The small molecule below binds the protein below.
Small molecule (SMILES): C[C@H](NC(=O)[C@H](CCCN=C(N)N)NC(=O)CNC(=O)[C@H](Cc1ccccc1)NC(=O)[C@H](CCC(=O)O)NC(=O)[C@@H](N)CCC(=O)O)C(=O)N[C@@H](Cc1ccccc1)C(=O)N[C@@H](CO)C(=O)N[C@@H](Cc1ccccc1)C(=O)O

Sequence of chain 1.A:
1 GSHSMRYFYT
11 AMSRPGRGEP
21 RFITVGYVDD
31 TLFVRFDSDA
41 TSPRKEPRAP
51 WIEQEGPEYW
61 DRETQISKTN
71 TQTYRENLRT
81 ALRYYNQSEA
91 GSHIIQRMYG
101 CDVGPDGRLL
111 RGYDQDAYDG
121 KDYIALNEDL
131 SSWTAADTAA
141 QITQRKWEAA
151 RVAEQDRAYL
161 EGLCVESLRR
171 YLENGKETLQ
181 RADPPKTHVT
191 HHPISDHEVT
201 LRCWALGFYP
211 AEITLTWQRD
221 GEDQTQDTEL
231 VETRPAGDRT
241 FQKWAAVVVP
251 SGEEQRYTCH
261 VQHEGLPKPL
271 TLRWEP

Binding-site contacts:
Ligand atom CD1 contacts residue ASN77 of chain 1.A at 3.4 Å.
Ligand atom N contacts residue TYR99 of chain 1.A at 2.9 Å (h-bond).
Ligand atom CE2 contacts residue TYR123 of chain 1.A at 3.5 Å (hydrophobic).
Ligand atom CB contacts residue ASN70 of chain 1.A at 3.4 Å.
Ligand atom CE2 contacts residue ASP156 of chain 1.A at 3.3 Å.
Ligand atom OE2 contacts residue LYS45 of chain 1.A at 2.7 Å (salt-bridge).
Ligand atom CD contacts residue GLN155 of chain 1.A at 3.4 Å.
Ligand atom N contacts residue TYR171 of chain 1.A at 2.6 Å (h-bond).
Ligand atom CA contacts residue GLU63 of chain 1.A at 3.4 Å.
Ligand atom O contacts residue TYR84 of chain 1.A at 2.8 Å (h-bond).
Ligand atom CA contacts residue TYR7 of chain 1.A at 3.3 Å (hydrophobic).
Ligand atom OE1 contacts residue ARG62 of chain 1.A at 3.1 Å (salt-bridge).
Ligand atom O contacts residue THR143 of chain 1.A at 2.7 Å (h-bond).
Ligand atom CE1 contacts residue ASN77 of chain 1.A at 3.4 Å.
Ligand atom O contacts residue TYR159 of chain 1.A at 2.6 Å (h-bond).
Ligand atom NH1 contacts residue GLN155 of chain 1.A at 2.8 Å (h-bond).
Ligand atom CA contacts residue TYR99 of chain 1.A at 3.2 Å (hydrophobic).
Ligand atom CG contacts residue TYR99 of chain 1.A at 3.3 Å (hydrophobic).
Ligand atom C contacts residue TYR7 of chain 1.A at 3.3 Å (hydrophobic).
Ligand atom OXT contacts residue LYS146 of chain 1.A at 2.7 Å (salt-bridge).
Ligand atom O contacts residue TRP147 of chain 1.A at 3.4 Å.
Ligand atom C contacts residue TYR84 of chain 1.A at 3.5 Å (hydrophobic).
Ligand atom CB contacts residue GLU76 of chain 1.A at 3.2 Å.
Ligand atom N contacts residue ASN77 of chain 1.A at 2.8 Å (h-bond).
Ligand atom OE1 contacts residue TYR99 of chain 1.A at 2.6 Å (h-bond).
Ligand atom CA contacts residue TYR171 of chain 1.A at 3.5 Å (hydrophobic).
Ligand atom OE1 contacts residue TYR9 of chain 1.A at 2.5 Å (h-bond).
Ligand atom N contacts residue GLU63 of chain 1.A at 3.0 Å (salt-bridge).
Ligand atom CD contacts residue TYR99 of chain 1.A at 3.4 Å (hydrophobic).
Ligand atom N contacts residue TYR7 of chain 1.A at 3.0 Å (h-bond).
Ligand atom OE2 contacts residue ARG170 of chain 1.A at 2.9 Å (salt-bridge).
Ligand atom N contacts residue SER167 of chain 1.A at 3.1 Å (h-bond).
Ligand atom OG contacts residue GLU76 of chain 1.A at 3.3 Å (salt-bridge).
Ligand atom O contacts residue TRP147 of chain 1.A at 3.0 Å (h-bond).
Ligand atom CB contacts residue TYR99 of chain 1.A at 3.1 Å (hydrophobic).
Ligand atom CD2 contacts residue TYR123 of chain 1.A at 3.5 Å (hydrophobic).
Ligand atom CG contacts residue TYR171 of chain 1.A at 3.3 Å (hydrophobic).
Ligand atom CG contacts residue TYR59 of chain 1.A at 3.3 Å (hydrophobic).
Ligand atom CZ contacts residue GLN155 of chain 1.A at 3.3 Å.
Ligand atom CA contacts residue ASN77 of chain 1.A at 3.3 Å.